This protein binds this small molecule.
Small molecule (SMILES): CC(=O)N[C@@H]1[C@@H](O)[C@H](O)[C@@H](CO)O[C@H]1O

Sequence of chain 1.A:
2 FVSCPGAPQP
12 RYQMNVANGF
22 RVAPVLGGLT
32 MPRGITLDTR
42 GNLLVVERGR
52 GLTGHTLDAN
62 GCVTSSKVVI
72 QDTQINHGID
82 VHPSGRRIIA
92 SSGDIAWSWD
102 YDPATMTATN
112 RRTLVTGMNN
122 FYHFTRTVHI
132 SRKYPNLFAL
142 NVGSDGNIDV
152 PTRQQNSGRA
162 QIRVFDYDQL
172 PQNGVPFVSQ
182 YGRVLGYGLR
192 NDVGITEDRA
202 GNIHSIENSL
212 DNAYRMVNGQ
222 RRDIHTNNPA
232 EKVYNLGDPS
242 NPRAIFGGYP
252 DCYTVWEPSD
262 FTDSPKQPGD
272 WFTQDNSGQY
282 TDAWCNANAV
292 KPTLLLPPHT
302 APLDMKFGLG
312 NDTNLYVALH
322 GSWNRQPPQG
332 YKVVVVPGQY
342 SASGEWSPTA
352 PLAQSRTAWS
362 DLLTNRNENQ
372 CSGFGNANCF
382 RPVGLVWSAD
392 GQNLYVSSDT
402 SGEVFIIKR

Binding-site contacts:
Ligand atom O7 contacts residue ASN312 of chain 1.A at 3.4 Å (h-bond).
Ligand atom C3 contacts residue ASN312 of chain 1.A at 3.8 Å.
Ligand atom C4 contacts residue ASN312 of chain 1.A at 4.3 Å.
Ligand atom C8 contacts residue ASN312 of chain 1.A at 4.4 Å.
Ligand atom C2 contacts residue ASN312 of chain 1.A at 2.4 Å.
Ligand atom C1 contacts residue ASN312 of chain 1.A at 1.4 Å.
Ligand atom C7 contacts residue ASN312 of chain 1.A at 3.3 Å.
Ligand atom O5 contacts residue ASN312 of chain 1.A at 2.4 Å (h-bond).
Ligand atom C5 contacts residue ASN312 of chain 1.A at 3.7 Å.
Ligand atom N2 contacts residue ASN312 of chain 1.A at 2.9 Å (h-bond).